Sequence of chain 1.A:
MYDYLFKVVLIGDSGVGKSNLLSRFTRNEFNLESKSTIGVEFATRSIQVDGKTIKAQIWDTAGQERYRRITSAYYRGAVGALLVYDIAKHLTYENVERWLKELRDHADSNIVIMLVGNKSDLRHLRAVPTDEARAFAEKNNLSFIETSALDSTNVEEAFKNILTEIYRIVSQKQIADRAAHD

Binding-site contacts:
Ligand atom O1G contacts residue SER14 of chain 1.A at 2.7 Å (h-bond).
Ligand atom O1B contacts residue GLY15 of chain 1.A at 3.4 Å (h-bond).
Ligand atom O3G contacts residue ALA62 of chain 1.A at 3.4 Å.
Ligand atom O6 contacts residue ALA149 of chain 1.A at 2.9 Å (h-bond).
Ligand atom O1B contacts residue GLY17 of chain 1.A at 3.1 Å (h-bond).
Ligand atom O6 contacts residue SER148 of chain 1.A at 3.4 Å.
Ligand atom N1 contacts residue LEU150 of chain 1.A at 3.4 Å.
Ligand atom N2 contacts residue ASP121 of chain 1.A at 2.8 Å (salt-bridge).
Ligand atom O1A contacts residue ASN20 of chain 1.A at 3.0 Å (h-bond).
Ligand atom O6 contacts residue LYS119 of chain 1.A at 3.4 Å.
Ligand atom O3' contacts residue LEU32 of chain 1.A at 2.6 Å (h-bond).
Ligand atom O1B contacts residue VAL16 of chain 1.A at 3.4 Å (h-bond).
Ligand atom O2G contacts residue THR37 of chain 1.A at 2.8 Å (h-bond).
Ligand atom O2B contacts residue MG1 of chain 1.B at 2.0 Å.
Ligand atom O1A contacts residue SER19 of chain 1.A at 3.4 Å (h-bond).
Ligand atom O1B contacts residue LYS18 of chain 1.A at 2.7 Å (salt-bridge).
Ligand atom PB contacts residue MG1 of chain 1.B at 3.1 Å.
Ligand atom O3G contacts residue GLY63 of chain 1.A at 2.7 Å (h-bond).
Ligand atom O2G contacts residue MG1 of chain 1.B at 1.9 Å.
Ligand atom O6 contacts residue ASN118 of chain 1.A at 3.4 Å (h-bond).
Ligand atom O3G contacts residue LYS18 of chain 1.A at 2.6 Å (salt-bridge).
Ligand atom O3A contacts residue GLY17 of chain 1.A at 3.2 Å (h-bond).
Ligand atom O2A contacts residue SER34 of chain 1.A at 2.6 Å (h-bond).
Ligand atom O6 contacts residue LEU150 of chain 1.A at 3.1 Å (h-bond).
Ligand atom N2 contacts residue LEU122 of chain 1.A at 3.4 Å.
Ligand atom O4' contacts residue LYS119 of chain 1.A at 3.1 Å (salt-bridge).
Ligand atom PG contacts residue MG1 of chain 1.B at 3.1 Å.
Ligand atom O2' contacts residue PHE30 of chain 1.A at 3.3 Å.
Ligand atom N1 contacts residue ASP121 of chain 1.A at 2.7 Å (salt-bridge).
Ligand atom O1A contacts residue GLY17 of chain 1.A at 3.2 Å.
Ligand atom O1G contacts residue SER36 of chain 1.A at 2.6 Å (h-bond).
Ligand atom O2' contacts residue LEU32 of chain 1.A at 3.1 Å.
Ligand atom PA contacts residue SER34 of chain 1.A at 3.4 Å.
Ligand atom O2B contacts residue SER19 of chain 1.A at 2.9 Å (h-bond).
Ligand atom O3G contacts residue SER14 of chain 1.A at 3.3 Å.
Ligand atom C5' contacts residue GLY15 of chain 1.A at 3.4 Å.
Ligand atom N3B contacts residue MG1 of chain 1.B at 3.3 Å.
Ligand atom N3B contacts residue GLY15 of chain 1.A at 3.0 Å (h-bond).
Ligand atom N7 contacts residue ASN118 of chain 1.A at 3.1 Å (h-bond).
Ligand atom O2' contacts residue ASN31 of chain 1.A at 2.7 Å (h-bond).

A protein and the small-molecule ligand that binds it are described below.
Small molecule (SMILES): Nc1nc2c(ncn2[C@@H]2O[C@H](CO[P](=O)(O)O[P](=O)(O)NP(=O)(O)O)[C@@H](O)[C@H]2O)c(=O)[nH]1